Binding-site contacts:
Ligand atom C28 contacts residue TRP172 of chain 1.A at 4.0 Å (hydrophobic).
Ligand atom C43 contacts residue ALA393 of chain 1.A at 4.1 Å (hydrophobic).
Ligand atom C31 contacts residue TRP172 of chain 1.A at 3.6 Å (hydrophobic).
Ligand atom C22 contacts residue PHE92 of chain 1.A at 4.1 Å (hydrophobic).
Ligand atom C43 contacts residue ALA390 of chain 1.A at 3.4 Å (hydrophobic).
Ligand atom C34 contacts residue TRP172 of chain 1.A at 4.3 Å (hydrophobic).
Ligand atom C22 contacts residue DMU1 of chain 1.F at 4.5 Å.
Ligand atom C37 contacts residue ALA390 of chain 1.A at 3.9 Å (hydrophobic).
Ligand atom C43 contacts residue TRP394 of chain 1.A at 4.0 Å (hydrophobic).
Ligand atom C34 contacts residue PHE92 of chain 1.A at 4.2 Å (hydrophobic).
Ligand atom C37 contacts residue TRP172 of chain 1.A at 4.1 Å (hydrophobic).
Ligand atom C6 contacts residue TRP172 of chain 1.A at 3.9 Å (hydrophobic).
Ligand atom C37 contacts residue TRP165 of chain 1.A at 4.3 Å (hydrophobic).
Ligand atom C22 contacts residue TRP172 of chain 1.A at 4.1 Å (hydrophobic).
Ligand atom C19 contacts residue DMU1 of chain 1.F at 3.7 Å.
Ligand atom C19 contacts residue TRP172 of chain 1.A at 3.6 Å (hydrophobic).
Ligand atom C25 contacts residue TRP172 of chain 1.A at 3.9 Å (hydrophobic).
Ligand atom C31 contacts residue PHE92 of chain 1.A at 3.6 Å (hydrophobic).
Ligand atom C6 contacts residue VAL91 of chain 1.A at 4.3 Å (hydrophobic).
Ligand atom O16 contacts residue PHE92 of chain 1.A at 3.9 Å.
Ligand atom C28 contacts residue DMU1 of chain 1.F at 3.8 Å.
Ligand atom C25 contacts residue DMU1 of chain 1.F at 3.4 Å.
Ligand atom O16 contacts residue TRP172 of chain 1.A at 4.3 Å.

This small molecule binds to this protein.
Small molecule (SMILES): CCCCCCCCCCO[C@@H]1O[C@H](CO)[C@@H](O[C@H]2O[C@H](CO)[C@@H](O)[C@H](O)[C@H]2O)[C@H](O)[C@H]1O

Sequence of chain 1.A:
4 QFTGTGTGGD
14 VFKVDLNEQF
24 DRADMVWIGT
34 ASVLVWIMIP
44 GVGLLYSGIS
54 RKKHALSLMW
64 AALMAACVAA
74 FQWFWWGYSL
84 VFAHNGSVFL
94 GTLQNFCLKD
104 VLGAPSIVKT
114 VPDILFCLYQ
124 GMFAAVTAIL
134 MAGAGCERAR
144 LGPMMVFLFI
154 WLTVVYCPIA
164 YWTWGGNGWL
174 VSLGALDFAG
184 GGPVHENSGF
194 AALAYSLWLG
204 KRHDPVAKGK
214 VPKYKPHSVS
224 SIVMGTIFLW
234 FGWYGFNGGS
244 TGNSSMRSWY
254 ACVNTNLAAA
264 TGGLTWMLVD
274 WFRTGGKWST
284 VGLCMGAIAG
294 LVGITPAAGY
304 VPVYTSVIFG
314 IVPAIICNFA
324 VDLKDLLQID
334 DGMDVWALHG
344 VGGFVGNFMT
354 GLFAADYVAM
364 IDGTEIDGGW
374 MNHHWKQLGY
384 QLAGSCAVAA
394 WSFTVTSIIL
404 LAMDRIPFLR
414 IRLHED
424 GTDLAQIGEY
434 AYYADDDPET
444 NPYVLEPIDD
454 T